Binding-site contacts:
Ligand atom CBM contacts residue ALA48 of chain 1.A at 3.6 Å (hydrophobic).
Ligand atom FAF contacts residue HIS140 of chain 1.A at 3.6 Å.
Ligand atom CAQ contacts residue GLY101 of chain 1.A at 3.7 Å.
Ligand atom CBI contacts residue LEU70 of chain 1.A at 3.7 Å (hydrophobic).
Ligand atom NAZ contacts residue GLU66 of chain 1.A at 3.0 Å (salt-bridge).
Ligand atom CAB contacts residue ALA48 of chain 1.A at 3.4 Å (hydrophobic).
Ligand atom NBA contacts residue CYS98 of chain 1.A at 3.0 Å (h-bond).
Ligand atom FAE contacts residue LYS166 of chain 1.A at 3.7 Å.
Ligand atom CAB contacts residue LYS50 of chain 1.A at 3.8 Å.
Ligand atom CBG contacts residue GLU66 of chain 1.A at 3.5 Å.
Ligand atom OAC contacts residue ALA159 of chain 1.A at 3.4 Å.
Ligand atom NAX contacts residue ALA48 of chain 1.A at 3.4 Å.
Ligand atom NAV contacts residue PHE161 of chain 1.A at 3.5 Å.
Ligand atom NAW contacts residue LEU149 of chain 1.A at 3.7 Å.
Ligand atom CBN contacts residue PHE161 of chain 1.A at 3.4 Å (hydrophobic).
Ligand atom CBD contacts residue ASP160 of chain 1.A at 3.2 Å.
Ligand atom CAJ contacts residue GLU96 of chain 1.A at 3.5 Å.
Ligand atom CAO contacts residue ILE95 of chain 1.A at 3.7 Å (hydrophobic).
Ligand atom CAJ contacts residue LEU149 of chain 1.A at 3.5 Å (hydrophobic).
Ligand atom CBE contacts residue ILE95 of chain 1.A at 3.5 Å (hydrophobic).
Ligand atom CBL contacts residue ILE95 of chain 1.A at 3.7 Å (hydrophobic).
Ligand atom CBI contacts residue ASP160 of chain 1.A at 3.6 Å.
Ligand atom NBB contacts residue PHE161 of chain 1.A at 3.7 Å.
Ligand atom OAC contacts residue ASP160 of chain 1.A at 3.0 Å (salt-bridge).
Ligand atom CBF contacts residue PHE97 of chain 1.A at 3.7 Å (hydrophobic).
Ligand atom OAC contacts residue VAL79 of chain 1.A at 3.4 Å.
Ligand atom NAW contacts residue CYS98 of chain 1.A at 3.1 Å (h-bond).
Ligand atom NBA contacts residue PHE97 of chain 1.A at 3.5 Å.
Ligand atom CAO contacts residue GLU66 of chain 1.A at 3.1 Å.
Ligand atom CAQ contacts residue CYS98 of chain 1.A at 3.4 Å (hydrophobic).
Ligand atom FAF contacts residue LEU158 of chain 1.A at 3.6 Å.
Ligand atom CAM contacts residue ILE95 of chain 1.A at 3.5 Å (hydrophobic).
Ligand atom NAZ contacts residue ASP160 of chain 1.A at 3.5 Å (salt-bridge).
Ligand atom FAD contacts residue ILE78 of chain 1.A at 3.5 Å.
Ligand atom CAI contacts residue PHE161 of chain 1.A at 3.7 Å (hydrophobic).
Ligand atom CBF contacts residue CYS98 of chain 1.A at 3.7 Å (hydrophobic).
Ligand atom NAX contacts residue LEU149 of chain 1.A at 3.7 Å.
Ligand atom CAL contacts residue LYS166 of chain 1.A at 3.6 Å.
Ligand atom CAU contacts residue ASP160 of chain 1.A at 3.5 Å.
Ligand atom CAK contacts residue GLU66 of chain 1.A at 3.4 Å.

The small molecule below binds the protein below.
Small molecule (SMILES): COc1ccc(Nc2ncnc(-c3cccnc3Nc3cc(NC(=O)c4cccc(C(F)(F)F)c4)ccc3C)n2)cc1

Sequence of chain 1.A:
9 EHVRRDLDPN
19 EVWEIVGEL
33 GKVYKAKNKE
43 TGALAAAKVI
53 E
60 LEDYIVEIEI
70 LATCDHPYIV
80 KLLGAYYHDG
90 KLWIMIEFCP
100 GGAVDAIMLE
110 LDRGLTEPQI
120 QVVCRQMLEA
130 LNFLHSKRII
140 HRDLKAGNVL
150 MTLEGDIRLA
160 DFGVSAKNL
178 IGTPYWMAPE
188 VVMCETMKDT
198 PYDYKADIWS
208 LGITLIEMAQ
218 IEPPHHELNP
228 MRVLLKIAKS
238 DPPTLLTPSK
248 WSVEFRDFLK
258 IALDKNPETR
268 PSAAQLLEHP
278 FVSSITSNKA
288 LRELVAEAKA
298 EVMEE